Binding-site contacts:
Ligand atom O16 contacts residue PHE26 of chain 1.A at 3.8 Å.
Ligand atom N1 contacts residue ZEA1 of chain 1.F at 3.7 Å.
Ligand atom C13 contacts residue TYR142 of chain 1.A at 4.1 Å (hydrophobic).
Ligand atom N3 contacts residue ZEA1 of chain 1.F at 4.2 Å.
Ligand atom C15 contacts residue PHE56 of chain 1.A at 4.1 Å (hydrophobic).
Ligand atom C11 contacts residue GLU69 of chain 1.A at 3.5 Å.
Ligand atom C2 contacts residue TYR142 of chain 1.A at 3.9 Å (hydrophobic).
Ligand atom C8 contacts residue TYR90 of chain 1.A at 4.0 Å (hydrophobic).
Ligand atom O16 contacts residue TYR142 of chain 1.A at 2.8 Å (h-bond).
Ligand atom N3 contacts residue THR139 of chain 1.A at 2.7 Å (h-bond).
Ligand atom N7 contacts residue THR100 of chain 1.A at 4.0 Å.
Ligand atom C8 contacts residue TYR98 of chain 1.A at 3.8 Å (hydrophobic).
Ligand atom C5 contacts residue ZEA1 of chain 1.F at 3.6 Å.
Ligand atom C4 contacts residue THR139 of chain 1.A at 3.4 Å.
Ligand atom C11 contacts residue PHE56 of chain 1.A at 3.8 Å (hydrophobic).
Ligand atom N7 contacts residue TYR90 of chain 1.A at 4.1 Å.
Ligand atom C2 contacts residue THR139 of chain 1.A at 3.6 Å.
Ligand atom N9 contacts residue GLN67 of chain 1.A at 3.9 Å.
Ligand atom N9 contacts residue GLU69 of chain 1.A at 2.7 Å (salt-bridge).
Ligand atom N9 contacts residue ZEA1 of chain 1.F at 3.7 Å.
Ligand atom C14 contacts residue TYR142 of chain 1.A at 4.0 Å (hydrophobic).
Ligand atom C5 contacts residue GLU69 of chain 1.A at 3.6 Å.
Ligand atom N10 contacts residue ZEA1 of chain 1.F at 3.5 Å.
Ligand atom C6 contacts residue GLU69 of chain 1.A at 3.9 Å.
Ligand atom N1 contacts residue TYR142 of chain 1.A at 4.0 Å.
Ligand atom C11 contacts residue ZEA1 of chain 1.F at 4.0 Å.
Ligand atom C14 contacts residue LEU22 of chain 1.A at 3.0 Å (hydrophobic).
Ligand atom C2 contacts residue ZEA1 of chain 1.F at 3.9 Å.
Ligand atom N7 contacts residue THR139 of chain 1.A at 3.5 Å (h-bond).
Ligand atom C6 contacts residue ZEA1 of chain 1.F at 3.3 Å.
Ligand atom O16 contacts residue LEU22 of chain 1.A at 2.7 Å (h-bond).
Ligand atom C8 contacts residue THR100 of chain 1.A at 4.0 Å.
Ligand atom C15 contacts residue PHE26 of chain 1.A at 3.6 Å (hydrophobic).
Ligand atom C4 contacts residue ZEA1 of chain 1.F at 4.2 Å.
Ligand atom N7 contacts residue TYR98 of chain 1.A at 4.0 Å.
Ligand atom C12 contacts residue TYR142 of chain 1.A at 4.1 Å (hydrophobic).
Ligand atom C8 contacts residue GLU69 of chain 1.A at 3.6 Å.
Ligand atom C15 contacts residue LEU83 of chain 1.A at 4.2 Å (hydrophobic).
Ligand atom N10 contacts residue GLU69 of chain 1.A at 2.9 Å (salt-bridge).
Ligand atom C13 contacts residue LEU83 of chain 1.A at 4.2 Å (hydrophobic).

A small-molecule ligand and the protein it binds are described below.
Small molecule (SMILES): C/C(=C\CNc1ncnc2[nH]cnc12)CO

Sequence of chain 1.A:
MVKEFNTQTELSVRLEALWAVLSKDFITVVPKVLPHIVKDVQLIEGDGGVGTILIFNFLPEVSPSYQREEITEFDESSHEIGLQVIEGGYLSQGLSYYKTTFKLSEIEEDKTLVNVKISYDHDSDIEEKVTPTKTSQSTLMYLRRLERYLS